Sequence of chain 1.A:
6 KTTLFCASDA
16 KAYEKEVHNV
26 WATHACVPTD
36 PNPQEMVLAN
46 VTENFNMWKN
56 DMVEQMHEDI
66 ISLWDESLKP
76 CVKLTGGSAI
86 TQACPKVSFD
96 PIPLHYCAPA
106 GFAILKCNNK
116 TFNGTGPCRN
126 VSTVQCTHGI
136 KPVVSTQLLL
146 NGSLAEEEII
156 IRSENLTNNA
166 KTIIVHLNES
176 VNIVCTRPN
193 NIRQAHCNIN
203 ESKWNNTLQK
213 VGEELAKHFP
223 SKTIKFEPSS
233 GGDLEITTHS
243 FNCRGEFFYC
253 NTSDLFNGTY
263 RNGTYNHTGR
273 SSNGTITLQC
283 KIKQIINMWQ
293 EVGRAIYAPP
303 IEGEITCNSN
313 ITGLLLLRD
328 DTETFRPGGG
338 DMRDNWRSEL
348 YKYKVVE

Binding-site contacts:
Ligand atom C5 contacts residue ASN207 of chain 1.A at 3.6 Å.
Ligand atom O6 contacts residue GLU203 of chain 1.A at 3.1 Å.
Ligand atom C1 contacts residue ASN207 of chain 1.A at 1.4 Å.
Ligand atom C1 contacts residue GLU203 of chain 1.A at 4.0 Å.
Ligand atom C1 contacts residue SER204 of chain 1.A at 4.1 Å.
Ligand atom C7 contacts residue ASN207 of chain 1.A at 3.3 Å.
Ligand atom C2 contacts residue ASN207 of chain 1.A at 2.4 Å.
Ligand atom O6 contacts residue SER204 of chain 1.A at 2.7 Å (h-bond).
Ligand atom O7 contacts residue ASN268 of chain 1.A at 4.4 Å.
Ligand atom C3 contacts residue ASN207 of chain 1.A at 3.7 Å.
Ligand atom O5 contacts residue ASN207 of chain 1.A at 2.3 Å (h-bond).
Ligand atom O6 contacts residue GLY276 of chain 1.A at 3.9 Å.
Ligand atom C6 contacts residue SER204 of chain 1.A at 3.7 Å.
Ligand atom C6 contacts residue GLY276 of chain 1.A at 4.5 Å.
Ligand atom C4 contacts residue GLU203 of chain 1.A at 4.1 Å.
Ligand atom O7 contacts residue TYR267 of chain 1.A at 3.8 Å.
Ligand atom C7 contacts residue TYR267 of chain 1.A at 4.0 Å (hydrophobic).
Ligand atom N2 contacts residue ASN207 of chain 1.A at 3.0 Å (h-bond).
Ligand atom C4 contacts residue ASN207 of chain 1.A at 4.0 Å.
Ligand atom C8 contacts residue TYR267 of chain 1.A at 3.2 Å (hydrophobic).
Ligand atom O7 contacts residue HIS269 of chain 1.A at 4.0 Å.
Ligand atom O7 contacts residue ASN207 of chain 1.A at 3.1 Å (h-bond).
Ligand atom O5 contacts residue SER204 of chain 1.A at 3.9 Å.
Ligand atom C5 contacts residue GLU203 of chain 1.A at 3.6 Å.
Ligand atom C5 contacts residue SER204 of chain 1.A at 3.8 Å.
Ligand atom C6 contacts residue GLU203 of chain 1.A at 2.9 Å.
Ligand atom O5 contacts residue GLU203 of chain 1.A at 3.4 Å (salt-bridge).

The small molecule below binds the protein below.
Small molecule (SMILES): CC(=O)N[C@@H]1[C@@H](O)[C@H](O)[C@@H](CO)O[C@H]1O